Sequence of chain 1.D:
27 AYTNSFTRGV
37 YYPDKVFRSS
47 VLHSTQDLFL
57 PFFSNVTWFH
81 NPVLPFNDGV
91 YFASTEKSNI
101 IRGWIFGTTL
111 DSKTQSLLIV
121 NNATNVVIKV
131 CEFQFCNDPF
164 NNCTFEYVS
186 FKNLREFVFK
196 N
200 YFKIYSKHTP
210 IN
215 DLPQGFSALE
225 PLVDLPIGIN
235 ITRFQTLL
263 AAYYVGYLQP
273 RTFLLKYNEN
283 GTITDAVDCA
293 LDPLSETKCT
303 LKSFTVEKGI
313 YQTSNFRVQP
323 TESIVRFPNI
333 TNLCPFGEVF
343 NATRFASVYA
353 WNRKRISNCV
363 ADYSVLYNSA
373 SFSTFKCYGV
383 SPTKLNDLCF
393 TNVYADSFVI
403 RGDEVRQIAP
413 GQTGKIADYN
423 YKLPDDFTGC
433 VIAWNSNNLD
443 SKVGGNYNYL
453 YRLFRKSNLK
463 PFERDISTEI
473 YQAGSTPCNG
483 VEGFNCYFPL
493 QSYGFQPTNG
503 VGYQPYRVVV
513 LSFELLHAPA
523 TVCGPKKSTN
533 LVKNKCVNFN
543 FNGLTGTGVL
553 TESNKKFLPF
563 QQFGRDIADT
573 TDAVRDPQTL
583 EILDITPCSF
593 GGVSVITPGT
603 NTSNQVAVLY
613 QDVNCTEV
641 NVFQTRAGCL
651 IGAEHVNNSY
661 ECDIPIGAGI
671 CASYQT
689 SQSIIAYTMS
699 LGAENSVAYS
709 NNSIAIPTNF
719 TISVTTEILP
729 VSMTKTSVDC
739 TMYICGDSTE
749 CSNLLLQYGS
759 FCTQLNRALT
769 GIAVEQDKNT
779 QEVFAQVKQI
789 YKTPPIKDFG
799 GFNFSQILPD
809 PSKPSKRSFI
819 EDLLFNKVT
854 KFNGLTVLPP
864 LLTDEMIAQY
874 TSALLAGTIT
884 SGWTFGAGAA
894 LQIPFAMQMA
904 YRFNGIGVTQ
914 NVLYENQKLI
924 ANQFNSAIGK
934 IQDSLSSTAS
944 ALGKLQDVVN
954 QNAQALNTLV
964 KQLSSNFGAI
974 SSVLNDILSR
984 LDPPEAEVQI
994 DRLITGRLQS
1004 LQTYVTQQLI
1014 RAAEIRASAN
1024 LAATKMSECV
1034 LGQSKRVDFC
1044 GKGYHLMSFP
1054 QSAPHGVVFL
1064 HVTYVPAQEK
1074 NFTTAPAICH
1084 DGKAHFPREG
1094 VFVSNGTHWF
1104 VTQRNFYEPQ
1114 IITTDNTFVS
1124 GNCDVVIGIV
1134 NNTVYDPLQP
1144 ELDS

This small molecule binds to this protein.
Small molecule (SMILES): CC(=O)N[C@@H]1[C@@H](O)[C@H](O)[C@@H](CO)O[C@H]1O

Binding-site contacts:
Ligand atom C2 contacts residue ASN717 of chain 1.D at 2.5 Å.
Ligand atom O7 contacts residue ASN717 of chain 1.D at 3.2 Å (h-bond).
Ligand atom O5 contacts residue GLN1071 of chain 1.D at 4.2 Å.
Ligand atom C3 contacts residue ASN717 of chain 1.D at 3.8 Å.
Ligand atom C1 contacts residue ASN717 of chain 1.D at 1.4 Å.
Ligand atom C7 contacts residue THR716 of chain 1.D at 4.2 Å.
Ligand atom N2 contacts residue ASN717 of chain 1.D at 2.9 Å (h-bond).
Ligand atom C8 contacts residue ASN717 of chain 1.D at 4.1 Å.
Ligand atom C2 contacts residue LEU922 of chain 1.D at 4.5 Å (hydrophobic).
Ligand atom C3 contacts residue LEU922 of chain 1.D at 3.8 Å (hydrophobic).
Ligand atom C5 contacts residue ASN717 of chain 1.D at 3.7 Å.
Ligand atom C4 contacts residue ASN717 of chain 1.D at 4.2 Å.
Ligand atom C8 contacts residue THR716 of chain 1.D at 3.8 Å.
Ligand atom O7 contacts residue THR716 of chain 1.D at 4.1 Å.
Ligand atom O5 contacts residue ASN717 of chain 1.D at 2.4 Å (h-bond).
Ligand atom O3 contacts residue LEU922 of chain 1.D at 3.9 Å.
Ligand atom C8 contacts residue PHE1109 of chain 1.D at 4.4 Å (hydrophobic).
Ligand atom N2 contacts residue LEU922 of chain 1.D at 4.0 Å.
Ligand atom C7 contacts residue ASN717 of chain 1.D at 3.3 Å.